Sequence of chain 2.G:
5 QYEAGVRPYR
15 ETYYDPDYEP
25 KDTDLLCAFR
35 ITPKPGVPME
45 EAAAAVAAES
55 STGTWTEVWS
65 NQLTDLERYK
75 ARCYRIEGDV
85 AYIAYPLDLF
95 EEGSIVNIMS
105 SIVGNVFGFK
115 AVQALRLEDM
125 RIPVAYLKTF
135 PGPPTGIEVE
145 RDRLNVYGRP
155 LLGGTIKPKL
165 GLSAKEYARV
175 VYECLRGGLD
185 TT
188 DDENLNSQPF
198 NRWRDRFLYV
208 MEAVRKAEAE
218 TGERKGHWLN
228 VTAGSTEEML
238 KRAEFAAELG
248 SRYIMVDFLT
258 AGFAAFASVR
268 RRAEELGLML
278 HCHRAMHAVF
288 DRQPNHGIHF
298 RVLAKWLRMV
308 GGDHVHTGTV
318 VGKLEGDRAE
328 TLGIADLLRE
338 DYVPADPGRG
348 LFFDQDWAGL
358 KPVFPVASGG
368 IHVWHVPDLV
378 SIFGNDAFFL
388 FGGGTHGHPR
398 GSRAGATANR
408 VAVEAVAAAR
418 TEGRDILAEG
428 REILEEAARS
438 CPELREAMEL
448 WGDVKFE

Sequence of chain 1.F:
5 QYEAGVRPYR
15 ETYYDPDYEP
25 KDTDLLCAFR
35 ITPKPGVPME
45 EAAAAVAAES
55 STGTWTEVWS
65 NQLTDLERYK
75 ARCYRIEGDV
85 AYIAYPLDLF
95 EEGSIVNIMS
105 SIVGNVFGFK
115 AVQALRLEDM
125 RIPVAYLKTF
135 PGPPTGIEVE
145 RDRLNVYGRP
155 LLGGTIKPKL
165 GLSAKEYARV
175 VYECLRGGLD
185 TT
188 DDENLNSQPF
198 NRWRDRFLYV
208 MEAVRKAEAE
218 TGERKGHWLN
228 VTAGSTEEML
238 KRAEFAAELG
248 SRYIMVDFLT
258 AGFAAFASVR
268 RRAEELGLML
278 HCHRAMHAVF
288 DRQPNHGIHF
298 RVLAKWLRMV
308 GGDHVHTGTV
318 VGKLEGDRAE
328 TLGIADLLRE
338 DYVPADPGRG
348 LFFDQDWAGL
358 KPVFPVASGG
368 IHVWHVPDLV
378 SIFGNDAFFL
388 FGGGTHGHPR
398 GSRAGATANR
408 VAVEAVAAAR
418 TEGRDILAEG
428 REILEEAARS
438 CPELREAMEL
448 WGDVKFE

The small molecule below binds the protein below.
Small molecule (SMILES): O=C(O)[C@@](O)(COP(=O)(O)O)[C@H](O)[C@H](O)COP(=O)(O)O

Binding-site contacts:
Ligand atom O3 contacts residue HIS280 of chain 2.G at 3.0 Å (h-bond).
Ligand atom O3 contacts residue MG1 of chain 2.V at 2.3 Å.
Ligand atom O3P contacts residue GLY389 of chain 2.G at 3.0 Å (h-bond).
Ligand atom O1 contacts residue LYS161 of chain 2.G at 3.2 Å (salt-bridge).
Ligand atom O4P contacts residue ARG281 of chain 2.G at 3.1 Å (salt-bridge).
Ligand atom C2 contacts residue MG1 of chain 2.V at 2.9 Å.
Ligand atom O2P contacts residue GLY390 of chain 2.G at 2.8 Å (h-bond).
Ligand atom O7 contacts residue GLU53 of chain 1.F at 3.5 Å (salt-bridge).
Ligand atom O2P contacts residue THR58 of chain 1.F at 2.6 Å (h-bond).
Ligand atom O2 contacts residue MG1 of chain 2.V at 2.3 Å.
Ligand atom O6P contacts residue SER365 of chain 2.G at 3.3 Å (h-bond).
Ligand atom O5P contacts residue ARG281 of chain 2.G at 2.9 Å (salt-bridge).
Ligand atom O1P contacts residue GLY366 of chain 2.G at 3.4 Å.
Ligand atom O7 contacts residue LYS320 of chain 2.G at 3.0 Å (salt-bridge).
Ligand atom O1P contacts residue THR58 of chain 1.F at 3.6 Å (h-bond).
Ligand atom O2P contacts residue LYS161 of chain 2.G at 3.3 Å.
Ligand atom O2 contacts residue KCX187 of chain 2.G at 3.2 Å (h-bond).
Ligand atom O6 contacts residue ASN109 of chain 1.F at 3.0 Å (h-bond).
Ligand atom O6 contacts residue MG1 of chain 2.V at 1.9 Å.
Ligand atom O1P contacts residue TRP59 of chain 1.F at 3.3 Å.
Ligand atom O2 contacts residue ASP189 of chain 2.G at 3.4 Å (salt-bridge).
Ligand atom O4 contacts residue GLY366 of chain 2.G at 3.1 Å.
Ligand atom C contacts residue LYS161 of chain 2.G at 3.5 Å.
Ligand atom O6 contacts residue LYS161 of chain 2.G at 3.4 Å (salt-bridge).
Ligand atom P1 contacts residue THR58 of chain 1.F at 3.5 Å.
Ligand atom O2 contacts residue LYS161 of chain 2.G at 3.0 Å (salt-bridge).
Ligand atom O2 contacts residue THR159 of chain 2.G at 2.8 Å (h-bond).
Ligand atom O4 contacts residue SER365 of chain 2.G at 3.0 Å (h-bond).
Ligand atom C contacts residue MG1 of chain 2.V at 2.8 Å.
Ligand atom O6 contacts residue GLU190 of chain 2.G at 3.0 Å (salt-bridge).
Ligand atom O3 contacts residue GLU190 of chain 2.G at 3.1 Å (salt-bridge).
Ligand atom C3 contacts residue MG1 of chain 2.V at 3.1 Å.
Ligand atom O3 contacts residue KCX187 of chain 2.G at 2.5 Å (h-bond).
Ligand atom O6 contacts residue LYS163 of chain 2.G at 2.8 Å (salt-bridge).
Ligand atom O1P contacts residue GLY367 of chain 2.G at 2.9 Å (h-bond).
Ligand atom O1P contacts residue LYS320 of chain 2.G at 2.9 Å (salt-bridge).
Ligand atom O6 contacts residue ASP189 of chain 2.G at 2.9 Å (salt-bridge).
Ligand atom O5 contacts residue LEU321 of chain 2.G at 3.2 Å.
Ligand atom C3 contacts residue KCX187 of chain 2.G at 3.0 Å.
Ligand atom O6P contacts residue HIS313 of chain 2.G at 2.7 Å (h-bond).